Binding-site contacts:
Ligand atom C5 contacts residue ASN75 of chain 1.A at 3.6 Å.
Ligand atom C8 contacts residue GLY112 of chain 1.A at 4.1 Å.
Ligand atom C8 contacts residue SER116 of chain 1.A at 3.4 Å.
Ligand atom O5 contacts residue ASN75 of chain 1.A at 2.4 Å (h-bond).
Ligand atom C3 contacts residue ASN75 of chain 1.A at 3.7 Å.
Ligand atom C1 contacts residue ASN75 of chain 1.A at 1.4 Å.
Ligand atom C7 contacts residue ASN75 of chain 1.A at 3.3 Å.
Ligand atom O7 contacts residue ASN75 of chain 1.A at 3.4 Å (h-bond).
Ligand atom C4 contacts residue ASN75 of chain 1.A at 4.1 Å.
Ligand atom C7 contacts residue SER74 of chain 1.A at 4.2 Å.
Ligand atom C8 contacts residue THR77 of chain 1.A at 3.4 Å.
Ligand atom C8 contacts residue ASN75 of chain 1.A at 4.4 Å.
Ligand atom O7 contacts residue SER74 of chain 1.A at 4.0 Å.
Ligand atom C8 contacts residue SER74 of chain 1.A at 3.9 Å.
Ligand atom N2 contacts residue ASN75 of chain 1.A at 2.8 Å (h-bond).
Ligand atom C2 contacts residue ASN75 of chain 1.A at 2.3 Å.

The protein below binds the small molecule below.
Small molecule (SMILES): CC(=O)N[C@@H]1[C@@H](O)[C@H](O)[C@@H](CO)O[C@H]1O

Sequence of chain 1.A:
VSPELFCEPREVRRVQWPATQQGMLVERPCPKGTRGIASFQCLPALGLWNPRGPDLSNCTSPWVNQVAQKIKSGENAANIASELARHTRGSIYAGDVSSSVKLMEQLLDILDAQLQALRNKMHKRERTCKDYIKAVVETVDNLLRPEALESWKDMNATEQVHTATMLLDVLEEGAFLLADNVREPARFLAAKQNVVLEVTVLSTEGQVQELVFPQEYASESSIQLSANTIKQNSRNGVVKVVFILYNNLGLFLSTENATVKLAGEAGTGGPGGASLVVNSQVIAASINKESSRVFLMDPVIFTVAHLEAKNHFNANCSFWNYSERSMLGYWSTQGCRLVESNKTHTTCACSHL